The protein below binds the small molecule below.
Small molecule (SMILES): CC(=O)N[C@@H]1[C@@H](O)[C@H](O)[C@@H](CO)O[C@H]1O

Sequence of chain 1.H:
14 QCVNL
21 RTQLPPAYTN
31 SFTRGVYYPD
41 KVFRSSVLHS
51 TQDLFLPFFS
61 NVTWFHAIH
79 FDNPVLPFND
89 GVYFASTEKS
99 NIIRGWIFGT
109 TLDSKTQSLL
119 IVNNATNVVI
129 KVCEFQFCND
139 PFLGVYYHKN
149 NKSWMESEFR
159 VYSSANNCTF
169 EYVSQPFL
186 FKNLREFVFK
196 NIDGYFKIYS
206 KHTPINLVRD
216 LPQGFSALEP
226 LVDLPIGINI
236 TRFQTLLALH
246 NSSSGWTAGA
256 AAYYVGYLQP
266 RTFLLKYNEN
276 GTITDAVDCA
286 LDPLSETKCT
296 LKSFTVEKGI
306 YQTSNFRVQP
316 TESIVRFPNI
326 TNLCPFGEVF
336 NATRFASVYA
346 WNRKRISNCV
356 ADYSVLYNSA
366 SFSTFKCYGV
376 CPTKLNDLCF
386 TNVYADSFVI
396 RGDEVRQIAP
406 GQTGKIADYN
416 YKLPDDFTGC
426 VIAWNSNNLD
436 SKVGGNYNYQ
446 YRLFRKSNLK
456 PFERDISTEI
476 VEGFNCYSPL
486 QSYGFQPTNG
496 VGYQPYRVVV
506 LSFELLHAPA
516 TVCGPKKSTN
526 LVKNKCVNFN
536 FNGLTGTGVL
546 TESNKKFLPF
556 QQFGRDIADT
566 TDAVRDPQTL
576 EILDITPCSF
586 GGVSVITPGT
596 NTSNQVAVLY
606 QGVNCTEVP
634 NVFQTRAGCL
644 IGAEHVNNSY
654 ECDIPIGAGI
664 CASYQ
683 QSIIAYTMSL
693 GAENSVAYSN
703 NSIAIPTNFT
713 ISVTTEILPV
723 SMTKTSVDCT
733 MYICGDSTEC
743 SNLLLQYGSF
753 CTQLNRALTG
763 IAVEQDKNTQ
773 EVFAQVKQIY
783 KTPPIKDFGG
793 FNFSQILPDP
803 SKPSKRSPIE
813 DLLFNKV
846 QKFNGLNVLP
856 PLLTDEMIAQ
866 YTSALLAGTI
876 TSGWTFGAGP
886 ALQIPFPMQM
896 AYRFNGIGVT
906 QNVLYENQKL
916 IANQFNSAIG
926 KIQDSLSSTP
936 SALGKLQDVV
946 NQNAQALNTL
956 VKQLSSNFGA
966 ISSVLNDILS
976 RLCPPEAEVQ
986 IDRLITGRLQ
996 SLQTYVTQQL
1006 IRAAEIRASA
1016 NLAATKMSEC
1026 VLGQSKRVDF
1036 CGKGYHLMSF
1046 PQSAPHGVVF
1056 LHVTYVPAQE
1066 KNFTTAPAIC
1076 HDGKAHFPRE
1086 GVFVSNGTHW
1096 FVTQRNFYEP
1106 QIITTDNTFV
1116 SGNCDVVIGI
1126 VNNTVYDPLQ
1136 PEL

Binding-site contacts:
Ligand atom C3 contacts residue ASN710 of chain 1.H at 3.8 Å.
Ligand atom O7 contacts residue ASN710 of chain 1.H at 3.6 Å.
Ligand atom O6 contacts residue GLN919 of chain 1.H at 3.3 Å (h-bond).
Ligand atom C4 contacts residue ASN710 of chain 1.H at 4.3 Å.
Ligand atom O5 contacts residue ASN710 of chain 1.H at 2.4 Å (h-bond).
Ligand atom C5 contacts residue LEU915 of chain 1.H at 4.2 Å (hydrophobic).
Ligand atom C1 contacts residue GLN1064 of chain 1.H at 4.2 Å.
Ligand atom C2 contacts residue ASN710 of chain 1.H at 2.5 Å.
Ligand atom C7 contacts residue ASN710 of chain 1.H at 3.5 Å.
Ligand atom C5 contacts residue ASN710 of chain 1.H at 3.7 Å.
Ligand atom C1 contacts residue ASN710 of chain 1.H at 1.5 Å.
Ligand atom O5 contacts residue GLN1064 of chain 1.H at 4.0 Å.
Ligand atom O4 contacts residue LEU915 of chain 1.H at 4.4 Å.
Ligand atom N2 contacts residue ASN710 of chain 1.H at 2.9 Å (h-bond).
Ligand atom O7 contacts residue GLN1064 of chain 1.H at 4.1 Å.